Binding-site contacts:
Ligand atom O5 contacts residue ASN215 of chain 1.A at 2.3 Å (h-bond).
Ligand atom O6 contacts residue THR214 of chain 1.A at 3.5 Å.
Ligand atom C2 contacts residue ASN215 of chain 1.A at 2.5 Å.
Ligand atom C2 contacts residue ASN175 of chain 1.A at 4.3 Å.
Ligand atom C3 contacts residue ASN215 of chain 1.A at 3.8 Å.
Ligand atom N2 contacts residue ASN175 of chain 1.A at 3.6 Å (h-bond).
Ligand atom C8 contacts residue ASN175 of chain 1.A at 4.4 Å.
Ligand atom C4 contacts residue ASN215 of chain 1.A at 4.3 Å.
Ligand atom C1 contacts residue ASN215 of chain 1.A at 1.5 Å.
Ligand atom N2 contacts residue ASN215 of chain 1.A at 3.0 Å (h-bond).
Ligand atom O7 contacts residue ASN215 of chain 1.A at 3.9 Å.
Ligand atom C5 contacts residue ASN215 of chain 1.A at 3.7 Å.
Ligand atom C7 contacts residue ASN215 of chain 1.A at 3.7 Å.
Ligand atom O5 contacts residue THR214 of chain 1.A at 4.4 Å.

The small molecule below binds the protein below.
Small molecule (SMILES): CC(=O)N[C@@H]1[C@@H](O)[C@H](O)[C@@H](CO)O[C@H]1O

Sequence of chain 1.A:
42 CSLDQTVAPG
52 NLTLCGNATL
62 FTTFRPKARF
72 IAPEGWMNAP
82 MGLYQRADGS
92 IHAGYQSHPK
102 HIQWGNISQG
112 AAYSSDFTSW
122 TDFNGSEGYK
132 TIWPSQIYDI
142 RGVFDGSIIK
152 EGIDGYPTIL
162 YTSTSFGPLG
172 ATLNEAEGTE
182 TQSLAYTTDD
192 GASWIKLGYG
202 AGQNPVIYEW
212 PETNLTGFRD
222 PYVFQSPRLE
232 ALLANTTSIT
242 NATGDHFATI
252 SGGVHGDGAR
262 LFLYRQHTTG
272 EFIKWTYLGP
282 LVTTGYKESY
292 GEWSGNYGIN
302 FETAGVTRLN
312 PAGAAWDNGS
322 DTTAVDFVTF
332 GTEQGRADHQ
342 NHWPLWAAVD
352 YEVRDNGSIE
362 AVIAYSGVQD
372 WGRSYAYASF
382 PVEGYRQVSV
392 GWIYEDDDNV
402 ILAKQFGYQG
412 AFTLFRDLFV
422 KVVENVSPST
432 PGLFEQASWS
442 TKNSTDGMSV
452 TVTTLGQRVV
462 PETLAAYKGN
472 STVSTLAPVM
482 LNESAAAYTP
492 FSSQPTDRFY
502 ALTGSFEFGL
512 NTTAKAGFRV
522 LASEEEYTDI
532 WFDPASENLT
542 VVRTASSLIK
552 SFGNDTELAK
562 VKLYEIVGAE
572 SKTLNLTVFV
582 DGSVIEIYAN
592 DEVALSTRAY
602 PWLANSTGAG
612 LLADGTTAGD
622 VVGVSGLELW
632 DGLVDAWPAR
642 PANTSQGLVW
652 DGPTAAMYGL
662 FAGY